Sequence of chain 47.A:
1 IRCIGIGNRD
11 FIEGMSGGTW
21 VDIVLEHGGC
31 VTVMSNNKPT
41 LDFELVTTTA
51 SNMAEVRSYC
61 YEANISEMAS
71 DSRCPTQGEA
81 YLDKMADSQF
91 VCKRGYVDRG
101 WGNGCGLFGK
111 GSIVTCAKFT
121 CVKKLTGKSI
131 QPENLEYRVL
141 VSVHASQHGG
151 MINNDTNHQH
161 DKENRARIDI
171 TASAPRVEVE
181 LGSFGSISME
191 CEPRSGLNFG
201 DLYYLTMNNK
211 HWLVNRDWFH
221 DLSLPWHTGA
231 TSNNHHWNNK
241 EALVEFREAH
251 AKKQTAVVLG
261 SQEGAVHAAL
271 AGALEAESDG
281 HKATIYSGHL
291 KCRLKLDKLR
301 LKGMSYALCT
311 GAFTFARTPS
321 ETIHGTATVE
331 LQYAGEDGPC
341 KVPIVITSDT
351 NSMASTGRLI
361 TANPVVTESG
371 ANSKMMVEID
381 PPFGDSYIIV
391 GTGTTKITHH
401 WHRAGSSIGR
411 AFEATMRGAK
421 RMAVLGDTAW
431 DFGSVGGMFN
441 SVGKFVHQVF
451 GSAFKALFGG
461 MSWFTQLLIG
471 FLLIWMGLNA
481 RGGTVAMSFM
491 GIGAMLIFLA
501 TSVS

This protein binds this small molecule.
Small molecule (SMILES): CC(=O)N[C@H]1[C@H](O[C@H]2[C@H](O)[C@@H](NC(C)=O)CO[C@@H]2CO[C@@H]2O[C@@H](C)[C@@H](O)[C@@H](O)[C@@H]2O)O[C@H](CO)[C@@H](O)[C@@H]1O

Binding-site contacts:
Ligand atom C1 contacts residue MET151 of chain 47.A at 4.1 Å (hydrophobic).
Ligand atom C8 contacts residue GLY150 of chain 47.A at 3.8 Å.
Ligand atom C1 contacts residue THR156 of chain 47.A at 4.3 Å.
Ligand atom O7 contacts residue HIS148 of chain 47.A at 3.6 Å (h-bond).
Ligand atom C1 contacts residue GLY150 of chain 47.A at 3.9 Å.
Ligand atom C3 contacts residue ASN154 of chain 47.A at 3.8 Å.
Ligand atom C5 contacts residue THR156 of chain 47.A at 3.9 Å.
Ligand atom O5 contacts residue ASN154 of chain 47.A at 2.3 Å (h-bond).
Ligand atom C8 contacts residue THR156 of chain 47.A at 4.5 Å.
Ligand atom C7 contacts residue ASN154 of chain 47.A at 3.7 Å.
Ligand atom C8 contacts residue ASN157 of chain 47.A at 3.9 Å.
Ligand atom C2 contacts residue GLY150 of chain 47.A at 3.8 Å.
Ligand atom N2 contacts residue GLY150 of chain 47.A at 3.5 Å (h-bond).
Ligand atom C3 contacts residue MET151 of chain 47.A at 4.0 Å (hydrophobic).
Ligand atom C6 contacts residue ASN157 of chain 47.A at 3.5 Å.
Ligand atom C2 contacts residue ASN154 of chain 47.A at 2.4 Å.
Ligand atom C7 contacts residue GLY150 of chain 47.A at 3.1 Å.
Ligand atom C6 contacts residue THR156 of chain 47.A at 3.7 Å.
Ligand atom O6 contacts residue MET151 of chain 47.A at 4.2 Å.
Ligand atom N2 contacts residue ASN154 of chain 47.A at 2.9 Å (h-bond).
Ligand atom C2 contacts residue MET151 of chain 47.A at 4.2 Å (hydrophobic).
Ligand atom C5 contacts residue THR156 of chain 47.A at 4.2 Å.
Ligand atom C1 contacts residue ASN154 of chain 47.A at 1.4 Å.
Ligand atom C5 contacts residue ASN154 of chain 47.A at 3.6 Å.
Ligand atom O7 contacts residue THR156 of chain 47.A at 4.5 Å.
Ligand atom C4 contacts residue ASN154 of chain 47.A at 4.2 Å.
Ligand atom C5 contacts residue MET151 of chain 47.A at 3.8 Å (hydrophobic).
Ligand atom C4 contacts residue MET151 of chain 47.A at 3.9 Å (hydrophobic).
Ligand atom C6 contacts residue MET151 of chain 47.A at 4.5 Å (hydrophobic).
Ligand atom C6 contacts residue THR156 of chain 47.A at 4.0 Å.
Ligand atom C6 contacts residue ASP161 of chain 47.A at 3.6 Å.
Ligand atom O6 contacts residue THR156 of chain 47.A at 4.5 Å.
Ligand atom O7 contacts residue ASN154 of chain 47.A at 4.0 Å.
Ligand atom O5 contacts residue MET151 of chain 47.A at 3.9 Å.
Ligand atom O7 contacts residue GLY150 of chain 47.A at 2.9 Å (h-bond).
Ligand atom O5 contacts residue THR156 of chain 47.A at 4.0 Å.
Ligand atom O5 contacts residue THR156 of chain 47.A at 4.0 Å.
Ligand atom O5 contacts residue ASN157 of chain 47.A at 4.3 Å.